Sequence of chain 1.A:
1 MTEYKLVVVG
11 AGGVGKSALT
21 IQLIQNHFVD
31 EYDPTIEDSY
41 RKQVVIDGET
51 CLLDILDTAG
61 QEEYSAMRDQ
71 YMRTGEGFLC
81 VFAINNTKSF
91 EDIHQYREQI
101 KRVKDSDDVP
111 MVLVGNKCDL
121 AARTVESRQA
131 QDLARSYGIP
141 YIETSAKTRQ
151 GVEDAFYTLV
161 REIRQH

The protein below binds the small molecule below.
Small molecule (SMILES): Nc1nc2c(ncn2[C@@H]2O[C@H](CO[P](=O)(O)O[P](=O)(O)NP(=O)(O)O)[C@@H](O)[C@H]2O)c(=O)[nH]1

Binding-site contacts:
Ligand atom N2 contacts residue ASP119 of chain 1.A at 3.0 Å (salt-bridge).
Ligand atom O1G contacts residue GLN61 of chain 1.A at 3.0 Å (h-bond).
Ligand atom O2' contacts residue VAL29 of chain 1.A at 2.8 Å (h-bond).
Ligand atom C6 contacts residue ASP119 of chain 1.A at 3.4 Å.
Ligand atom O3G contacts residue LYS16 of chain 1.A at 2.8 Å (salt-bridge).
Ligand atom O1B contacts residue VAL14 of chain 1.A at 3.4 Å (h-bond).
Ligand atom O1A contacts residue ALA18 of chain 1.A at 2.8 Å (h-bond).
Ligand atom O6 contacts residue SER145 of chain 1.A at 3.4 Å.
Ligand atom O1B contacts residue GLY13 of chain 1.A at 3.4 Å (h-bond).
Ligand atom O6 contacts residue LYS117 of chain 1.A at 3.4 Å.
Ligand atom O2G contacts residue MG1 of chain 1.D at 2.1 Å.
Ligand atom O4' contacts residue LYS117 of chain 1.A at 3.4 Å (salt-bridge).
Ligand atom N3B contacts residue GLY13 of chain 1.A at 3.1 Å (h-bond).
Ligand atom O1G contacts residue TYR32 of chain 1.A at 3.0 Å (h-bond).
Ligand atom O3A contacts residue GLY15 of chain 1.A at 3.3 Å (h-bond).
Ligand atom PG contacts residue MG1 of chain 1.D at 3.2 Å.
Ligand atom N2 contacts residue LEU120 of chain 1.A at 3.5 Å.
Ligand atom O2' contacts residue ASP30 of chain 1.A at 3.3 Å (salt-bridge).
Ligand atom O1B contacts residue LYS16 of chain 1.A at 2.8 Å (salt-bridge).
Ligand atom O6 contacts residue ASP119 of chain 1.A at 3.3 Å (salt-bridge).
Ligand atom C5 contacts residue LYS117 of chain 1.A at 3.5 Å.
Ligand atom O2G contacts residue THR35 of chain 1.A at 2.8 Å (h-bond).
Ligand atom N9 contacts residue LYS117 of chain 1.A at 3.6 Å.
Ligand atom O1B contacts residue GLY15 of chain 1.A at 3.1 Å (h-bond).
Ligand atom O3' contacts residue ASP30 of chain 1.A at 3.4 Å (salt-bridge).
Ligand atom O2B contacts residue MG1 of chain 1.D at 2.1 Å.
Ligand atom N7 contacts residue ALA18 of chain 1.A at 3.5 Å.
Ligand atom O1A contacts residue GLY15 of chain 1.A at 3.3 Å.
Ligand atom O2' contacts residue PHE28 of chain 1.A at 3.4 Å.
Ligand atom O2B contacts residue SER17 of chain 1.A at 2.8 Å (h-bond).
Ligand atom PB contacts residue MG1 of chain 1.D at 3.3 Å.
Ligand atom C6 contacts residue LYS117 of chain 1.A at 3.5 Å.
Ligand atom O6 contacts residue ALA146 of chain 1.A at 2.9 Å (h-bond).
Ligand atom C8 contacts residue ALA18 of chain 1.A at 3.4 Å (hydrophobic).
Ligand atom N1 contacts residue ASP119 of chain 1.A at 2.7 Å (salt-bridge).
Ligand atom N7 contacts residue ASN116 of chain 1.A at 3.1 Å (h-bond).
Ligand atom O6 contacts residue LYS147 of chain 1.A at 3.5 Å (salt-bridge).
Ligand atom O1A contacts residue SER17 of chain 1.A at 3.3 Å (h-bond).
Ligand atom N3B contacts residue MG1 of chain 1.D at 3.5 Å.
Ligand atom O3G contacts residue GLY60 of chain 1.A at 2.6 Å (h-bond).